A small-molecule ligand and the protein it binds are described below.
Small molecule (SMILES): CC(=O)N[C@@H]1[C@@H](O)[C@H](O)[C@@H](CO)O[C@H]1O

Binding-site contacts:
Ligand atom C7 contacts residue GLU166 of chain 1.A at 3.8 Å.
Ligand atom C2 contacts residue ASN186 of chain 1.A at 2.6 Å.
Ligand atom N2 contacts residue GLU166 of chain 1.A at 3.5 Å.
Ligand atom C7 contacts residue LYS216 of chain 1.A at 4.5 Å.
Ligand atom O7 contacts residue LYS216 of chain 1.A at 3.7 Å.
Ligand atom O6 contacts residue GLU165 of chain 1.A at 4.2 Å.
Ligand atom C7 contacts residue GLN212 of chain 1.A at 4.1 Å.
Ligand atom O3 contacts residue GLN212 of chain 1.A at 4.3 Å.
Ligand atom C8 contacts residue GLN212 of chain 1.A at 3.7 Å.
Ligand atom C2 contacts residue GLU166 of chain 1.A at 4.3 Å.
Ligand atom O7 contacts residue ASN186 of chain 1.A at 3.7 Å.
Ligand atom C1 contacts residue GLU165 of chain 1.A at 3.3 Å.
Ligand atom O7 contacts residue GLN212 of chain 1.A at 4.2 Å.
Ligand atom O5 contacts residue ASN186 of chain 1.A at 2.4 Å (h-bond).
Ligand atom N2 contacts residue ASN186 of chain 1.A at 3.1 Å (h-bond).
Ligand atom O5 contacts residue GLU165 of chain 1.A at 3.5 Å (salt-bridge).
Ligand atom C3 contacts residue ASN186 of chain 1.A at 3.9 Å.
Ligand atom C7 contacts residue VAL167 of chain 1.A at 3.8 Å (hydrophobic).
Ligand atom C1 contacts residue VAL167 of chain 1.A at 4.2 Å (hydrophobic).
Ligand atom O5 contacts residue THR187 of chain 1.A at 4.2 Å.
Ligand atom C2 contacts residue GLN212 of chain 1.A at 4.1 Å.
Ligand atom C4 contacts residue ASN186 of chain 1.A at 4.3 Å.
Ligand atom N2 contacts residue VAL167 of chain 1.A at 4.0 Å.
Ligand atom C7 contacts residue ASN186 of chain 1.A at 3.7 Å.
Ligand atom O7 contacts residue GLU166 of chain 1.A at 3.6 Å.
Ligand atom O7 contacts residue VAL167 of chain 1.A at 2.9 Å (h-bond).
Ligand atom C6 contacts residue ASN186 of chain 1.A at 4.5 Å.
Ligand atom C1 contacts residue GLN212 of chain 1.A at 4.4 Å.
Ligand atom C5 contacts residue ASN186 of chain 1.A at 3.6 Å.
Ligand atom C1 contacts residue ASN186 of chain 1.A at 1.4 Å.
Ligand atom C1 contacts residue GLU166 of chain 1.A at 3.7 Å.
Ligand atom C5 contacts residue GLU165 of chain 1.A at 4.0 Å.

Sequence of chain 1.A:
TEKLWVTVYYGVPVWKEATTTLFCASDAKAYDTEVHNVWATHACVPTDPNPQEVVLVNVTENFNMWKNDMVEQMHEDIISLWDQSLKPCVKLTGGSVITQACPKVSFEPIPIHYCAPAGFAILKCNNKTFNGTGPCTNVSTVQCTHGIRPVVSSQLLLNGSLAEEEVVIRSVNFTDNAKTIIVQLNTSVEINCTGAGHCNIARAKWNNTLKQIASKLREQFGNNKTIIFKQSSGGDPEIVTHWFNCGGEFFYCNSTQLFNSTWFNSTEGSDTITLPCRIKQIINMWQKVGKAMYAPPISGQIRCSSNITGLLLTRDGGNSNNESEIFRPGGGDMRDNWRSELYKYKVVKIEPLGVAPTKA